The protein below binds the small molecule below.
Small molecule (SMILES): COCCN1CCN(CCn2ccc(Nc3ncc4c(n3)-c3c(nn(C)c3-c3ccccc3)C[C@H]4C)n2)CC1

Sequence of chain 1.A:
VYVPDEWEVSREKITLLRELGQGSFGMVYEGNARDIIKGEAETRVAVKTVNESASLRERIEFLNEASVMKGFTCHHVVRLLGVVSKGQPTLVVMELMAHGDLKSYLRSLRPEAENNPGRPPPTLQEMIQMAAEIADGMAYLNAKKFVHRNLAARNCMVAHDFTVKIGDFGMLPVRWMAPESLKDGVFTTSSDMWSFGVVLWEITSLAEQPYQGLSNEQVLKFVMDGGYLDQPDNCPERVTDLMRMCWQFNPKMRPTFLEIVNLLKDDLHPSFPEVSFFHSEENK

Binding-site contacts:
Ligand atom N30 contacts residue MET104 of chain 1.A at 3.4 Å (h-bond).
Ligand atom N19 contacts residue LEU27 of chain 1.A at 3.5 Å.
Ligand atom O38 contacts residue ASN122 of chain 1.A at 3.7 Å.
Ligand atom C29 contacts residue LEU27 of chain 1.A at 3.7 Å (hydrophobic).
Ligand atom C23 contacts residue LEU27 of chain 1.A at 3.4 Å (hydrophobic).
Ligand atom C5 contacts residue GLU102 of chain 1.A at 3.5 Å.
Ligand atom C35 contacts residue ALA105 of chain 1.A at 3.5 Å (hydrophobic).
Ligand atom C5 contacts residue ALA53 of chain 1.A at 3.3 Å (hydrophobic).
Ligand atom C25 contacts residue VAL35 of chain 1.A at 3.8 Å (hydrophobic).
Ligand atom N14 contacts residue ASP175 of chain 1.A at 3.5 Å (salt-bridge).
Ligand atom C25 contacts residue GLY30 of chain 1.A at 3.7 Å.
Ligand atom C29 contacts residue GLY107 of chain 1.A at 3.8 Å.
Ligand atom N30 contacts residue GLY107 of chain 1.A at 3.5 Å.
Ligand atom N6 contacts residue MET104 of chain 1.A at 3.1 Å (h-bond).
Ligand atom C2 contacts residue MET164 of chain 1.A at 3.4 Å (hydrophobic).
Ligand atom C39 contacts residue ASN122 of chain 1.A at 3.1 Å.
Ligand atom C13 contacts residue VAL35 of chain 1.A at 3.6 Å (hydrophobic).
Ligand atom C12 contacts residue VAL35 of chain 1.A at 3.8 Å (hydrophobic).
Ligand atom C28 contacts residue LEU27 of chain 1.A at 3.7 Å (hydrophobic).
Ligand atom C7 contacts residue MET164 of chain 1.A at 3.7 Å (hydrophobic).
Ligand atom C23 contacts residue GLY28 of chain 1.A at 3.6 Å.
Ligand atom C27 contacts residue LEU27 of chain 1.A at 3.6 Å (hydrophobic).
Ligand atom N15 contacts residue VAL35 of chain 1.A at 3.6 Å.
Ligand atom N4 contacts residue LEU27 of chain 1.A at 3.8 Å.
Ligand atom C8 contacts residue ALA53 of chain 1.A at 3.6 Å (hydrophobic).
Ligand atom C35 contacts residue HIS106 of chain 1.A at 3.8 Å.
Ligand atom C17 contacts residue GLY107 of chain 1.A at 3.7 Å.
Ligand atom N19 contacts residue GLY107 of chain 1.A at 3.8 Å.
Ligand atom N4 contacts residue LEU103 of chain 1.A at 3.7 Å.
Ligand atom N4 contacts residue MET164 of chain 1.A at 3.8 Å.
Ligand atom C25 contacts residue GLN29 of chain 1.A at 3.4 Å.
Ligand atom C21 contacts residue ASP108 of chain 1.A at 3.7 Å.
Ligand atom C29 contacts residue MET104 of chain 1.A at 3.6 Å (hydrophobic).
Ligand atom N30 contacts residue LEU27 of chain 1.A at 3.7 Å.
Ligand atom C10 contacts residue LYS55 of chain 1.A at 3.8 Å.
Ligand atom N14 contacts residue VAL35 of chain 1.A at 3.4 Å.
Ligand atom N6 contacts residue ALA53 of chain 1.A at 3.7 Å.
Ligand atom N4 contacts residue MET104 of chain 1.A at 3.0 Å (h-bond).
Ligand atom C24 contacts residue GLY28 of chain 1.A at 3.7 Å.
Ligand atom N3 contacts residue MET164 of chain 1.A at 3.4 Å.